Binding-site contacts:
Ligand atom C contacts residue THR97 of chain 2.B at 3.9 Å.
Ligand atom OD1 contacts residue THR20 of chain 2.B at 3.2 Å (h-bond).
Ligand atom C contacts residue ASP98 of chain 2.B at 4.1 Å.
Ligand atom O contacts residue GLY19 of chain 2.B at 3.4 Å.
Ligand atom OD2 contacts residue GLY96 of chain 2.B at 3.3 Å.
Ligand atom CG contacts residue THR20 of chain 2.B at 2.9 Å.
Ligand atom OD2 contacts residue GLY19 of chain 2.B at 4.0 Å.
Ligand atom CB contacts residue THR20 of chain 2.B at 3.4 Å.
Ligand atom CA contacts residue GLU291 of chain 2.A at 3.4 Å.
Ligand atom O contacts residue GLN67 of chain 2.B at 3.6 Å.
Ligand atom C contacts residue GLY96 of chain 2.B at 3.5 Å.
Ligand atom N contacts residue ASN256 of chain 2.A at 3.5 Å (h-bond).
Ligand atom OXT contacts residue SER66 of chain 2.B at 2.5 Å (h-bond).
Ligand atom CB contacts residue ASP98 of chain 2.B at 3.5 Å.
Ligand atom CA contacts residue GLN67 of chain 2.B at 4.1 Å.
Ligand atom CA contacts residue ASP98 of chain 2.B at 4.0 Å.
Ligand atom O contacts residue THR20 of chain 2.B at 4.2 Å.
Ligand atom O contacts residue SER66 of chain 2.B at 2.7 Å (h-bond).
Ligand atom CA contacts residue THR20 of chain 2.B at 3.5 Å.
Ligand atom CG contacts residue ALA122 of chain 2.B at 3.8 Å (hydrophobic).
Ligand atom N contacts residue GLN67 of chain 2.B at 3.2 Å (h-bond).
Ligand atom OD1 contacts residue MET123 of chain 2.B at 4.1 Å.
Ligand atom C contacts residue SER66 of chain 2.B at 3.5 Å.
Ligand atom OXT contacts residue GLY96 of chain 2.B at 3.3 Å.
Ligand atom CB contacts residue GLU291 of chain 2.A at 3.7 Å.
Ligand atom OD1 contacts residue THR97 of chain 2.B at 2.7 Å (h-bond).
Ligand atom N contacts residue GLU291 of chain 2.A at 2.6 Å (salt-bridge).
Ligand atom OD2 contacts residue THR20 of chain 2.B at 3.0 Å (h-bond).
Ligand atom N contacts residue ASP98 of chain 2.B at 3.2 Å (salt-bridge).
Ligand atom O contacts residue GLY65 of chain 2.B at 3.2 Å.
Ligand atom C contacts residue GLN67 of chain 2.B at 3.8 Å.
Ligand atom CB contacts residue THR97 of chain 2.B at 3.5 Å.
Ligand atom O contacts residue GLY96 of chain 2.B at 3.4 Å.
Ligand atom CG contacts residue THR97 of chain 2.B at 3.0 Å.
Ligand atom OXT contacts residue GLN67 of chain 2.B at 4.1 Å.
Ligand atom OD2 contacts residue ALA122 of chain 2.B at 3.8 Å.
Ligand atom OD1 contacts residue ALA122 of chain 2.B at 3.0 Å (h-bond).
Ligand atom OXT contacts residue ASP98 of chain 2.B at 3.1 Å (salt-bridge).
Ligand atom OXT contacts residue THR97 of chain 2.B at 3.2 Å (h-bond).
Ligand atom OD2 contacts residue THR97 of chain 2.B at 3.0 Å (h-bond).

Sequence of chain 2.B:
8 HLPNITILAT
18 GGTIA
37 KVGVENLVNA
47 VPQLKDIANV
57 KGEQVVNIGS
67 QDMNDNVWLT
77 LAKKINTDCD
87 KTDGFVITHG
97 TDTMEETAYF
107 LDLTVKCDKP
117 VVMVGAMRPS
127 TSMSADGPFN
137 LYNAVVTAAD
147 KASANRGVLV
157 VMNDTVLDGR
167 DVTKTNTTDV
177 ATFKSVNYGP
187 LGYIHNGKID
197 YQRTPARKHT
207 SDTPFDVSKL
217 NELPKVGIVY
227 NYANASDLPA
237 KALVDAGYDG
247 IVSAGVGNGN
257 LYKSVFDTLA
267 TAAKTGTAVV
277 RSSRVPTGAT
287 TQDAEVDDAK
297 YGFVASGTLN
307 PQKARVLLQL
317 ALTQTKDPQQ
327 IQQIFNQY

A protein and the small-molecule ligand that binds it are described below.
Small molecule (SMILES): N[C@@H](CC(=O)O)C(=O)O

Sequence of chain 2.A:
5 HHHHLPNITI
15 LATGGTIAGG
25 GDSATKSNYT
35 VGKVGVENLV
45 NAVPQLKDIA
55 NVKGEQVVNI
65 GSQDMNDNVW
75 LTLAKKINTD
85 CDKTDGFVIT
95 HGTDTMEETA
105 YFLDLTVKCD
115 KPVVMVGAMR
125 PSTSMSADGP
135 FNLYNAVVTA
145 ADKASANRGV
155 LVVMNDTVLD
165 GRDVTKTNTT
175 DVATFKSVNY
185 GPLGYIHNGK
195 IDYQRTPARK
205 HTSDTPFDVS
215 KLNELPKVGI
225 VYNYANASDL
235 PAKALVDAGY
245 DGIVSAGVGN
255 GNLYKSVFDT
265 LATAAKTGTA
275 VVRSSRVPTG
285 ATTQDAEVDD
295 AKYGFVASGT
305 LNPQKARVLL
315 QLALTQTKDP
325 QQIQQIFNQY